Sequence of chain 1.A:
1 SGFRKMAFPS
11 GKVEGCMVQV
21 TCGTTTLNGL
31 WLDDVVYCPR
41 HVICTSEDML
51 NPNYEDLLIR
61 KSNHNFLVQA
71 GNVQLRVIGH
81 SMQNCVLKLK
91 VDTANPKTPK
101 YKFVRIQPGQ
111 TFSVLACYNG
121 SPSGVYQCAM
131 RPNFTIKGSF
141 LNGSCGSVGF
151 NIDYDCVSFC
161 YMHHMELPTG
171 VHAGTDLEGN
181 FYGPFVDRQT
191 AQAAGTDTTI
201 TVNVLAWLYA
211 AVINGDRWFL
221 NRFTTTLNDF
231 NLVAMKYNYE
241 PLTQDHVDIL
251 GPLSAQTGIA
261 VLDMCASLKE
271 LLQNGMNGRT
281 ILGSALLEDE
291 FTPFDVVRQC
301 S

Sequence of chain 1.B:
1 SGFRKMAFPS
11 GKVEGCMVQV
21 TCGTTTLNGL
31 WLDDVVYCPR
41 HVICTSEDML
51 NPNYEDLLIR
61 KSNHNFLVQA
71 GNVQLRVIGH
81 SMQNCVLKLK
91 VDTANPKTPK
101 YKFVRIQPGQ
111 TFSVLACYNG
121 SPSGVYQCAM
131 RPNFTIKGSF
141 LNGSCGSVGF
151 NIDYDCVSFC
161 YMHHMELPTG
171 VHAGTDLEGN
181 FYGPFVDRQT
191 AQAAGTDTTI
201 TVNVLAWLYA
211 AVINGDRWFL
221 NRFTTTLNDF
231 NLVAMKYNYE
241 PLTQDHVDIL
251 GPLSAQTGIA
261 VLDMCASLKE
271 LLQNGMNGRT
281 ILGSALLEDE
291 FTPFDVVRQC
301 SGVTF

Binding-site contacts:
Ligand atom C10 contacts residue ASN142 of chain 1.B at 3.8 Å.
Ligand atom C17 contacts residue MET165 of chain 1.B at 3.8 Å (hydrophobic).
Ligand atom C7 contacts residue SER1 of chain 1.A at 3.7 Å.
Ligand atom C6 contacts residue PHE140 of chain 1.B at 3.8 Å (hydrophobic).
Ligand atom CL1 contacts residue MET49 of chain 1.B at 3.6 Å.
Ligand atom C14 contacts residue GLN189 of chain 1.B at 3.7 Å.
Ligand atom C7 contacts residue LEU141 of chain 1.B at 3.7 Å (hydrophobic).
Ligand atom CL contacts residue ARG188 of chain 1.B at 3.0 Å.
Ligand atom C7 contacts residue PHE140 of chain 1.B at 3.4 Å (hydrophobic).
Ligand atom C17 contacts residue HIS164 of chain 1.B at 3.8 Å.
Ligand atom C5 contacts residue LEU141 of chain 1.B at 3.6 Å (hydrophobic).
Ligand atom C5 contacts residue GLU166 of chain 1.B at 3.5 Å.
Ligand atom C7 contacts residue ASN142 of chain 1.B at 3.8 Å.
Ligand atom C16 contacts residue MET165 of chain 1.B at 3.7 Å (hydrophobic).
Ligand atom C contacts residue CYS145 of chain 1.B at 3.9 Å (hydrophobic).
Ligand atom CL contacts residue MET49 of chain 1.B at 3.3 Å.
Ligand atom C7 contacts residue GLU166 of chain 1.B at 3.3 Å.
Ligand atom C contacts residue HIS41 of chain 1.B at 3.8 Å.
Ligand atom CL1 contacts residue HIS41 of chain 1.B at 3.4 Å.
Ligand atom N1 contacts residue PHE140 of chain 1.B at 3.8 Å.
Ligand atom N1 contacts residue SER144 of chain 1.B at 3.6 Å (h-bond).
Ligand atom CL1 contacts residue ASP187 of chain 1.B at 3.6 Å.
Ligand atom O contacts residue GLU166 of chain 1.B at 3.1 Å (salt-bridge).
Ligand atom C6 contacts residue GLU166 of chain 1.B at 3.6 Å.
Ligand atom C6 contacts residue LEU141 of chain 1.B at 3.7 Å (hydrophobic).
Ligand atom C5 contacts residue PHE140 of chain 1.B at 3.4 Å (hydrophobic).
Ligand atom C15 contacts residue MET49 of chain 1.B at 3.4 Å (hydrophobic).
Ligand atom O contacts residue MET165 of chain 1.B at 3.3 Å.
Ligand atom C4 contacts residue GLU166 of chain 1.B at 3.9 Å.
Ligand atom CL contacts residue DMS1 of chain 1.O at 3.5 Å.
Ligand atom CL contacts residue GLN189 of chain 1.B at 3.5 Å.
Ligand atom CL contacts residue ASP187 of chain 1.B at 3.7 Å.
Ligand atom N contacts residue ASN142 of chain 1.B at 3.7 Å.
Ligand atom C5 contacts residue HIS163 of chain 1.B at 3.9 Å.
Ligand atom N1 contacts residue HIS163 of chain 1.B at 2.9 Å (h-bond).
Ligand atom C14 contacts residue DMS1 of chain 1.O at 3.9 Å.
Ligand atom C8 contacts residue ASN142 of chain 1.B at 3.9 Å.
Ligand atom C16 contacts residue MET49 of chain 1.B at 3.6 Å (hydrophobic).
Ligand atom C4 contacts residue CYS145 of chain 1.B at 3.9 Å (hydrophobic).
Ligand atom C4 contacts residue HIS163 of chain 1.B at 3.4 Å.

A small-molecule ligand and the protein it binds are described below.
Small molecule (SMILES): C[C@H](C(=O)Nc1cncc2ccccc12)c1ccc(Cl)c(Cl)c1